Sequence of chain 1.B:
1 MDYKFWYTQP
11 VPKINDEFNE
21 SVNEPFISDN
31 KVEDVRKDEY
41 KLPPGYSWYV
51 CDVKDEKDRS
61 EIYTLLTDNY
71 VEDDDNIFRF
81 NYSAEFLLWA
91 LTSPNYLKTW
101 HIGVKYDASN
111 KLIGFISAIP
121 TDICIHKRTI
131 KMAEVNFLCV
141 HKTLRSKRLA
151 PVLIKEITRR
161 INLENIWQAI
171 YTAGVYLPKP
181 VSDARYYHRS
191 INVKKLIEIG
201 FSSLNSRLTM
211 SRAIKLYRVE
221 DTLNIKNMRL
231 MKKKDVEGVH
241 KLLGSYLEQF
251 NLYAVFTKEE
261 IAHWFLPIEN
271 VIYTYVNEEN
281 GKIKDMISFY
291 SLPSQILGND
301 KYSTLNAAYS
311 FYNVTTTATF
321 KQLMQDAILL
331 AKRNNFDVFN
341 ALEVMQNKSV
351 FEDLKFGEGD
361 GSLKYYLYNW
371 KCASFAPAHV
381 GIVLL

Binding-site contacts:
Ligand atom C3 contacts residue ASP73 of chain 1.B at 3.8 Å.
Ligand atom C2 contacts residue PHE80 of chain 1.B at 3.7 Å (hydrophobic).
Ligand atom C16 contacts residue TYR290 of chain 1.B at 3.8 Å (hydrophobic).
Ligand atom C1 contacts residue TYR186 of chain 1.B at 3.7 Å (hydrophobic).
Ligand atom C13 contacts residue TYR290 of chain 1.B at 3.6 Å (hydrophobic).
Ligand atom C7 contacts residue PHE78 of chain 1.B at 3.8 Å (hydrophobic).
Ligand atom N1 contacts residue TYR186 of chain 1.B at 3.7 Å.
Ligand atom C4 contacts residue VAL71 of chain 1.B at 3.5 Å (hydrophobic).
Ligand atom O contacts residue SER294 of chain 1.B at 2.8 Å (h-bond).
Ligand atom C5 contacts residue PHE80 of chain 1.B at 3.5 Å (hydrophobic).
Ligand atom O contacts residue PHE78 of chain 1.B at 3.3 Å.
Ligand atom C15 contacts residue TYR82 of chain 1.B at 3.5 Å (hydrophobic).
Ligand atom C12 contacts residue TYR290 of chain 1.B at 3.5 Å (hydrophobic).
Ligand atom C14 contacts residue LEU385 of chain 1.B at 3.4 Å (hydrophobic).
Ligand atom C7 contacts residue SER294 of chain 1.B at 3.6 Å.
Ligand atom C9 contacts residue TYR186 of chain 1.B at 3.7 Å (hydrophobic).
Ligand atom C16 contacts residue TYR82 of chain 1.B at 3.5 Å (hydrophobic).
Ligand atom C14 contacts residue LEU363 of chain 1.B at 3.7 Å (hydrophobic).
Ligand atom C3 contacts residue PHE80 of chain 1.B at 3.4 Å (hydrophobic).
Ligand atom C18 contacts residue LEU342 of chain 1.B at 3.8 Å (hydrophobic).
Ligand atom C6 contacts residue SER294 of chain 1.B at 3.7 Å.
Ligand atom C4 contacts residue ASP73 of chain 1.B at 3.5 Å.
Ligand atom C contacts residue TYR186 of chain 1.B at 3.5 Å (hydrophobic).
Ligand atom N contacts residue TYR186 of chain 1.B at 3.4 Å (h-bond).
Ligand atom N2 contacts residue LEU385 of chain 1.B at 2.9 Å (h-bond).
Ligand atom C11 contacts residue TYR309 of chain 1.B at 3.8 Å (hydrophobic).
Ligand atom C6 contacts residue PHE80 of chain 1.B at 3.7 Å (hydrophobic).
Ligand atom C19 contacts residue TYR186 of chain 1.B at 3.4 Å (hydrophobic).
Ligand atom C15 contacts residue PHE80 of chain 1.B at 3.6 Å (hydrophobic).
Ligand atom O1 contacts residue TYR186 of chain 1.B at 3.8 Å.
Ligand atom C14 contacts residue THR172 of chain 1.B at 3.6 Å.
Ligand atom C4 contacts residue PHE80 of chain 1.B at 3.5 Å (hydrophobic).
Ligand atom C13 contacts residue LEU385 of chain 1.B at 3.6 Å (hydrophobic).
Ligand atom C20 contacts residue TYR186 of chain 1.B at 3.2 Å (hydrophobic).
Ligand atom C19 contacts residue TYR309 of chain 1.B at 3.7 Å (hydrophobic).
Ligand atom C18 contacts residue TYR309 of chain 1.B at 3.4 Å (hydrophobic).
Ligand atom C13 contacts residue LEU384 of chain 1.B at 3.2 Å (hydrophobic).
Ligand atom C17 contacts residue TYR309 of chain 1.B at 3.5 Å (hydrophobic).
Ligand atom C16 contacts residue LEU385 of chain 1.B at 3.3 Å (hydrophobic).
Ligand atom C4 contacts residue GLU72 of chain 1.B at 3.5 Å.

This small molecule binds to this protein.
Small molecule (SMILES): [H]/N=C(\Cc1cccc(OC)c1)NC(=O)c1ccccc1OC1CCNCC1